Binding-site contacts:
Ligand atom C13 contacts residue TYR107 of chain 1.D at 4.0 Å (hydrophobic).
Ligand atom C5 contacts residue LYS145 of chain 1.D at 3.7 Å.
Ligand atom O1 contacts residue TYR107 of chain 1.D at 4.1 Å.
Ligand atom C15 contacts residue ILE141 of chain 1.D at 4.1 Å (hydrophobic).
Ligand atom C1 contacts residue LYS145 of chain 1.D at 4.0 Å.
Ligand atom C6 contacts residue PHE45 of chain 1.D at 3.6 Å (hydrophobic).
Ligand atom C7 contacts residue LYS145 of chain 1.D at 3.4 Å.
Ligand atom C7 contacts residue PHE149 of chain 1.D at 4.0 Å (hydrophobic).
Ligand atom O2 contacts residue ALA146 of chain 1.D at 4.0 Å.
Ligand atom C3 contacts residue PHE65 of chain 1.D at 3.8 Å (hydrophobic).
Ligand atom N contacts residue MET74 of chain 1.D at 4.0 Å.
Ligand atom C8 contacts residue LYS145 of chain 1.D at 3.4 Å.
Ligand atom C3 contacts residue LYS145 of chain 1.D at 3.9 Å.
Ligand atom C2 contacts residue PHE65 of chain 1.D at 4.2 Å (hydrophobic).
Ligand atom C7 contacts residue PHE45 of chain 1.D at 4.2 Å (hydrophobic).
Ligand atom O1 contacts residue MET74 of chain 1.D at 3.7 Å.
Ligand atom S contacts residue ARG33 of chain 1.D at 4.1 Å.
Ligand atom C5 contacts residue PHE45 of chain 1.D at 3.7 Å (hydrophobic).
Ligand atom C9 contacts residue LYS145 of chain 1.D at 3.7 Å.
Ligand atom C14 contacts residue VAL97 of chain 1.D at 4.0 Å (hydrophobic).
Ligand atom C8 contacts residue ALA146 of chain 1.D at 4.2 Å (hydrophobic).
Ligand atom C1 contacts residue MET74 of chain 1.D at 4.1 Å (hydrophobic).
Ligand atom C2 contacts residue LYS145 of chain 1.D at 4.2 Å.
Ligand atom O3 contacts residue GLY142 of chain 1.D at 3.8 Å.
Ligand atom C16 contacts residue LYS145 of chain 1.D at 4.2 Å.
Ligand atom C7 contacts residue LEU37 of chain 1.D at 3.6 Å (hydrophobic).
Ligand atom C4 contacts residue PHE65 of chain 1.D at 4.0 Å (hydrophobic).
Ligand atom C4 contacts residue PHE45 of chain 1.D at 3.9 Å (hydrophobic).
Ligand atom O2 contacts residue ARG33 of chain 1.D at 2.7 Å (salt-bridge).
Ligand atom C6 contacts residue LYS145 of chain 1.D at 4.0 Å.
Ligand atom C8 contacts residue LEU37 of chain 1.D at 3.8 Å (hydrophobic).
Ligand atom C14 contacts residue GLY142 of chain 1.D at 4.2 Å.
Ligand atom C4 contacts residue LYS145 of chain 1.D at 3.7 Å.
Ligand atom C7 contacts residue GLN41 of chain 1.D at 3.8 Å.
Ligand atom O3 contacts residue LYS145 of chain 1.D at 3.9 Å.
Ligand atom C12 contacts residue TYR107 of chain 1.D at 3.5 Å (hydrophobic).
Ligand atom C10 contacts residue LYS145 of chain 1.D at 3.5 Å.
Ligand atom O3 contacts residue ALA146 of chain 1.D at 4.0 Å.
Ligand atom C6 contacts residue GLN41 of chain 1.D at 3.9 Å.
Ligand atom C15 contacts residue VAL97 of chain 1.D at 4.2 Å (hydrophobic).

Sequence of chain 1.D:
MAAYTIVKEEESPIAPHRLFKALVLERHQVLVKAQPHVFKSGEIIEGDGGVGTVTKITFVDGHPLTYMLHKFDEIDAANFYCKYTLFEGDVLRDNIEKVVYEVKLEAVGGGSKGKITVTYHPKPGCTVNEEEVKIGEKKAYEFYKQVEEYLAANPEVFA

The protein below binds the small molecule below.
Small molecule (SMILES): O=S(=O)(O)c1cccc2cccc(Nc3ccccc3)c12